Sequence of chain 1.A:
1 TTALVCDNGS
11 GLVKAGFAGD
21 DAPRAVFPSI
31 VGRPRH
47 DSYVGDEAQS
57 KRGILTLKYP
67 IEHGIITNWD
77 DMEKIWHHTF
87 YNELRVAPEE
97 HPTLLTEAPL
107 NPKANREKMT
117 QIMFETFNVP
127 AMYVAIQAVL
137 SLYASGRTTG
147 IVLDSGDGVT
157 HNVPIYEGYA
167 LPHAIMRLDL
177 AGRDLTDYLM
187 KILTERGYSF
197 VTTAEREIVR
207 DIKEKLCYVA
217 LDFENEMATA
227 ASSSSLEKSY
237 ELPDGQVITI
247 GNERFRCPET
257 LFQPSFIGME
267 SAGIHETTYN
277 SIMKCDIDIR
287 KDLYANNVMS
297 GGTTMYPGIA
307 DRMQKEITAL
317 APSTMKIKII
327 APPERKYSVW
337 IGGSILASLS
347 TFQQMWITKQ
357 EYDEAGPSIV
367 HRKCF

This protein binds this small molecule.
Small molecule (SMILES): C/C1=C/C(=O)O[C@@H]2C[C@@H](CC[C@H](C)/C=C\C=C\CC1)O[C@@](O)([C@@H]1CSC(=O)N1)C2

Binding-site contacts:
Ligand atom C16 contacts residue ASP153 of chain 1.A at 3.7 Å.
Ligand atom C18 contacts residue ASP153 of chain 1.A at 3.6 Å.
Ligand atom O4 contacts residue ARG206 of chain 1.A at 2.8 Å.
Ligand atom C20 contacts residue THR182 of chain 1.A at 3.6 Å.
Ligand atom C21 contacts residue ARG206 of chain 1.A at 3.2 Å.
Ligand atom O4 contacts residue GLU203 of chain 1.A at 2.7 Å (salt-bridge).
Ligand atom C20 contacts residue ARG179 of chain 1.A at 3.7 Å.
Ligand atom O5 contacts residue THR182 of chain 1.A at 2.7 Å (h-bond).
Ligand atom C13 contacts residue TYR65 of chain 1.A at 3.8 Å (hydrophobic).
Ligand atom C22 contacts residue GLU203 of chain 1.A at 3.2 Å.
Ligand atom C10 contacts residue GLU203 of chain 1.A at 3.1 Å.
Ligand atom O3 contacts residue TYR65 of chain 1.A at 2.9 Å (h-bond).
Ligand atom C11 contacts residue ILE30 of chain 1.A at 3.9 Å (hydrophobic).
Ligand atom N1 contacts residue ASP153 of chain 1.A at 2.7 Å (salt-bridge).
Ligand atom C4 contacts residue GLU203 of chain 1.A at 3.3 Å.
Ligand atom C9 contacts residue GLN55 of chain 1.A at 3.2 Å.
Ligand atom O5 contacts residue ARG179 of chain 1.A at 3.4 Å.
Ligand atom C14 contacts residue GLY11 of chain 1.A at 3.7 Å.
Ligand atom C3 contacts residue ARG206 of chain 1.A at 3.2 Å.
Ligand atom C11 contacts residue GLU203 of chain 1.A at 3.8 Å.
Ligand atom O5 contacts residue ASP153 of chain 1.A at 3.6 Å.
Ligand atom C18 contacts residue TYR65 of chain 1.A at 3.6 Å (hydrophobic).
Ligand atom O5 contacts residue LYS209 of chain 1.A at 3.5 Å (salt-bridge).
Ligand atom C11 contacts residue TYR65 of chain 1.A at 3.4 Å (hydrophobic).
Ligand atom C20 contacts residue ARG206 of chain 1.A at 3.8 Å.
Ligand atom O5 contacts residue ATP1 of chain 1.H at 3.6 Å.
Ligand atom C22 contacts residue GLN55 of chain 1.A at 3.6 Å.
Ligand atom C14 contacts residue PRO28 of chain 1.A at 3.9 Å (hydrophobic).
Ligand atom C20 contacts residue ASP153 of chain 1.A at 3.4 Å.
Ligand atom C12 contacts residue TYR65 of chain 1.A at 3.6 Å (hydrophobic).
Ligand atom C8 contacts residue GLN55 of chain 1.A at 3.5 Å.
Ligand atom C4 contacts residue ARG206 of chain 1.A at 3.2 Å.
Ligand atom O1 contacts residue LEU12 of chain 1.A at 3.2 Å.
Ligand atom O5 contacts residue ARG206 of chain 1.A at 3.6 Å.
Ligand atom C2 contacts residue ARG206 of chain 1.A at 3.5 Å.
Ligand atom C1 contacts residue LEU12 of chain 1.A at 3.8 Å (hydrophobic).
Ligand atom O5 contacts residue GLY178 of chain 1.A at 3.7 Å.
Ligand atom C7 contacts residue GLU203 of chain 1.A at 3.7 Å.
Ligand atom C19 contacts residue TYR65 of chain 1.A at 3.6 Å (hydrophobic).
Ligand atom C12 contacts residue ILE30 of chain 1.A at 3.6 Å (hydrophobic).